Binding-site contacts:
Ligand atom C5 contacts residue GLY229 of chain 1.G at 4.3 Å.
Ligand atom O5 contacts residue GLY229 of chain 1.G at 3.6 Å (h-bond).
Ligand atom C5 contacts residue ASN231 of chain 1.G at 3.7 Å.
Ligand atom C6 contacts residue GLY229 of chain 1.G at 3.6 Å.
Ligand atom C2 contacts residue ASN231 of chain 1.G at 2.5 Å.
Ligand atom C8 contacts residue ASN231 of chain 1.G at 3.3 Å.
Ligand atom N2 contacts residue ASN231 of chain 1.G at 2.9 Å (h-bond).
Ligand atom O6 contacts residue ILE230 of chain 1.G at 4.0 Å.
Ligand atom C4 contacts residue ASN231 of chain 1.G at 4.3 Å.
Ligand atom O7 contacts residue ASN231 of chain 1.G at 4.5 Å.
Ligand atom O5 contacts residue ASN231 of chain 1.G at 2.4 Å (h-bond).
Ligand atom C7 contacts residue ASN231 of chain 1.G at 3.6 Å.
Ligand atom O6 contacts residue GLY229 of chain 1.G at 2.7 Å (h-bond).
Ligand atom C3 contacts residue ASN231 of chain 1.G at 3.8 Å.
Ligand atom C1 contacts residue ASN231 of chain 1.G at 1.4 Å.

The small molecule below binds the protein below.
Small molecule (SMILES): CC(=O)N[C@@H]1[C@@H](O)[C@H](O)[C@@H](CO)O[C@H]1O

Sequence of chain 1.G:
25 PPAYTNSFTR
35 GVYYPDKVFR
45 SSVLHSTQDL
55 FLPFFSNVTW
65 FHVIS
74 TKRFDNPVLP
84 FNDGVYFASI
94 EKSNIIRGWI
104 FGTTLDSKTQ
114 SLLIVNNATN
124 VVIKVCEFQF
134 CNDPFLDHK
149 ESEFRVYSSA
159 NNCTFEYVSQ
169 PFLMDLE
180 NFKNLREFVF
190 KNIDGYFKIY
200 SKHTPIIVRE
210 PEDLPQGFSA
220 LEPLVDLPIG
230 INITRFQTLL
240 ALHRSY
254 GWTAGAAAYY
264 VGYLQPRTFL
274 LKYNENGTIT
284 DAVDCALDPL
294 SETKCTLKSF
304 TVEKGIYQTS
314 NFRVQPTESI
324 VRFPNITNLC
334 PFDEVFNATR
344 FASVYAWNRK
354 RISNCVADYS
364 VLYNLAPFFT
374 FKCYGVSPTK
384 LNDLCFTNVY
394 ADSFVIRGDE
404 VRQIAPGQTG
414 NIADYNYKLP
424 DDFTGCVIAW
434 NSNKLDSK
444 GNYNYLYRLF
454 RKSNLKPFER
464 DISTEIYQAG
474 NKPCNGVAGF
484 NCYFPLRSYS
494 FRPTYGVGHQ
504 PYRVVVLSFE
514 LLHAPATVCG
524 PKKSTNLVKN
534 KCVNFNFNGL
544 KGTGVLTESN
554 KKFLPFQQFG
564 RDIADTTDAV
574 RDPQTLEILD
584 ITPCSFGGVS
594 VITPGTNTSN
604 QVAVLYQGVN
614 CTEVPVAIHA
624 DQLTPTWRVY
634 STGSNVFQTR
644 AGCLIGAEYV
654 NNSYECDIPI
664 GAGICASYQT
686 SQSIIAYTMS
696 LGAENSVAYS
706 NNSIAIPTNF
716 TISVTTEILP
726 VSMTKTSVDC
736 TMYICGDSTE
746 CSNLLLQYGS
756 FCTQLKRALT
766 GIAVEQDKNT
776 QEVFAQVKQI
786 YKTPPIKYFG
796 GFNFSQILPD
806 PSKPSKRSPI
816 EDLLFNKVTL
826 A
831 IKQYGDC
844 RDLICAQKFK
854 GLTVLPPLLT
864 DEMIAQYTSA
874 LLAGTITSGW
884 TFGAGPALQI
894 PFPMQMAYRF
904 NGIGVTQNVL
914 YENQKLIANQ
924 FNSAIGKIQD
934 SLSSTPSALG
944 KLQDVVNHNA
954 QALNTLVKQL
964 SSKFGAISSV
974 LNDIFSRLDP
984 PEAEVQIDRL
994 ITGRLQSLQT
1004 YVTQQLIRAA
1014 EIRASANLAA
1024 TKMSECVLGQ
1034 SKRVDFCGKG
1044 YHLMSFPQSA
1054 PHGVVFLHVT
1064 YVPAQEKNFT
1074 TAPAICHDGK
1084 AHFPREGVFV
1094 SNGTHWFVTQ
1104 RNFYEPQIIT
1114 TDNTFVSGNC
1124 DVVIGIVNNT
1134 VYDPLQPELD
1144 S